Sequence of chain 1.F:
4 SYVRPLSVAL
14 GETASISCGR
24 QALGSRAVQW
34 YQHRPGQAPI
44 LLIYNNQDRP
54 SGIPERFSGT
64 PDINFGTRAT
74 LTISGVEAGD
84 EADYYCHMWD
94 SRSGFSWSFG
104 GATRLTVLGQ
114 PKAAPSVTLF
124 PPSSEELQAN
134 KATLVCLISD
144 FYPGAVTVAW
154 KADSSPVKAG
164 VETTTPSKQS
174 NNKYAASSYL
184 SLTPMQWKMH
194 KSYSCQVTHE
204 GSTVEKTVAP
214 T

A protein and the small-molecule ligand that binds it are described below.
Small molecule (SMILES): CC(=O)N[C@H]1[C@H](O[C@H]2[C@H](O)[C@@H](NC(C)=O)CO[C@@H]2CO)O[C@H](CO)[C@@H](O[C@@H]2O[C@H](CO[C@H]3O[C@H](CO)[C@@H](O)[C@H](O)[C@@H]3O)[C@@H](O)[C@H](O[C@H]3O[C@H](CO)[C@@H](O)[C@H](O)[C@@H]3O)[C@@H]2O)[C@@H]1O

Binding-site contacts:
Ligand atom C8 contacts residue LEU137 of chain 1.D at 4.2 Å (hydrophobic).
Ligand atom C7 contacts residue ASN118 of chain 1.D at 3.2 Å.
Ligand atom O7 contacts residue TYR135 of chain 1.D at 4.4 Å.
Ligand atom C1 contacts residue ASN118 of chain 1.D at 1.4 Å.
Ligand atom O3 contacts residue TYR135 of chain 1.D at 4.4 Å.
Ligand atom C2 contacts residue ASN118 of chain 1.D at 2.5 Å.
Ligand atom N2 contacts residue ASN118 of chain 1.D at 2.9 Å (h-bond).
Ligand atom C8 contacts residue ASP290 of chain 1.D at 4.2 Å.
Ligand atom O5 contacts residue ASN118 of chain 1.D at 2.4 Å (h-bond).
Ligand atom C8 contacts residue VAL104 of chain 1.D at 4.1 Å (hydrophobic).
Ligand atom O7 contacts residue ASN118 of chain 1.D at 3.2 Å (h-bond).
Ligand atom C3 contacts residue ASN118 of chain 1.D at 3.8 Å.
Ligand atom C2 contacts residue TYR135 of chain 1.D at 4.0 Å (hydrophobic).
Ligand atom C1 contacts residue TYR135 of chain 1.D at 3.7 Å (hydrophobic).
Ligand atom C7 contacts residue VAL104 of chain 1.D at 4.5 Å (hydrophobic).
Ligand atom C8 contacts residue ASN118 of chain 1.D at 4.4 Å.
Ligand atom O5 contacts residue TYR135 of chain 1.D at 4.2 Å.
Ligand atom N2 contacts residue TYR135 of chain 1.D at 3.9 Å.
Ligand atom C5 contacts residue ASN118 of chain 1.D at 3.6 Å.
Ligand atom O7 contacts residue VAL104 of chain 1.D at 4.2 Å.
Ligand atom C8 contacts residue ARG95 of chain 1.F at 4.2 Å.
Ligand atom C5 contacts residue TYR135 of chain 1.D at 4.1 Å (hydrophobic).
Ligand atom C4 contacts residue ASN118 of chain 1.D at 4.2 Å.
Ligand atom C3 contacts residue TYR135 of chain 1.D at 3.8 Å (hydrophobic).

Sequence of chain 1.D:
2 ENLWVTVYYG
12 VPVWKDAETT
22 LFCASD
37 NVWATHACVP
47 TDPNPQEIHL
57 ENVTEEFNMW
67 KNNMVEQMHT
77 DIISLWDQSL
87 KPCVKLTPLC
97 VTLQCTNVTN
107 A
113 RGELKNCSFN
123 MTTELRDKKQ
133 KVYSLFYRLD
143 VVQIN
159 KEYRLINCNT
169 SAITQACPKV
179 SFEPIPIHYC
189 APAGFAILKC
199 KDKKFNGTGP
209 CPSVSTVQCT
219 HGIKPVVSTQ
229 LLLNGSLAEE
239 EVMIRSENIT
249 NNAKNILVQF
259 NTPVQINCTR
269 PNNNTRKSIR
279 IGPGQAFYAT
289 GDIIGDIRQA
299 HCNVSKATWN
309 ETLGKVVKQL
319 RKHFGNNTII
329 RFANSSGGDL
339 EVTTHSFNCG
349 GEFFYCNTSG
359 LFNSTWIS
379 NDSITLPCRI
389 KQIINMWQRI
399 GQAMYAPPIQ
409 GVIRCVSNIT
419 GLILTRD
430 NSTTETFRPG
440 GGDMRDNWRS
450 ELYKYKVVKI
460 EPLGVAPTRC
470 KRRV